Binding-site contacts:
Ligand atom N16 contacts residue PHE287 of chain 1.B at 3.3 Å.
Ligand atom C17 contacts residue PHE287 of chain 1.B at 3.5 Å (hydrophobic).
Ligand atom C25 contacts residue PHE287 of chain 1.B at 3.2 Å (hydrophobic).
Ligand atom C15 contacts residue PHE287 of chain 1.B at 3.7 Å (hydrophobic).
Ligand atom C21 contacts residue PHE255 of chain 1.B at 3.9 Å (hydrophobic).
Ligand atom N26 contacts residue PHE287 of chain 1.B at 3.5 Å.
Ligand atom C15 contacts residue ILE251 of chain 1.B at 3.9 Å (hydrophobic).
Ligand atom C12 contacts residue ILE251 of chain 1.B at 3.8 Å (hydrophobic).
Ligand atom C6 contacts residue MET188 of chain 1.B at 4.0 Å (hydrophobic).
Ligand atom C17 contacts residue ILE251 of chain 1.B at 4.0 Å (hydrophobic).
Ligand atom C23 contacts residue SER283 of chain 1.B at 3.6 Å.
Ligand atom O28 contacts residue ILE291 of chain 1.B at 3.4 Å.
Ligand atom N26 contacts residue MET272 of chain 1.B at 3.6 Å (h-bond).
Ligand atom C13 contacts residue ASN236 of chain 1.B at 3.4 Å.
Ligand atom N16 contacts residue ILE251 of chain 1.B at 3.9 Å.
Ligand atom O2 contacts residue MET188 of chain 1.B at 3.6 Å.
Ligand atom O28 contacts residue PHE287 of chain 1.B at 3.2 Å.
Ligand atom C5 contacts residue HIS75 of chain 1.B at 3.6 Å.
Ligand atom C13 contacts residue TYR74 of chain 1.B at 3.6 Å (hydrophobic).
Ligand atom O27 contacts residue PHE287 of chain 1.B at 3.9 Å.
Ligand atom C3 contacts residue MET188 of chain 1.B at 3.7 Å (hydrophobic).
Ligand atom C21 contacts residue GLN284 of chain 1.B at 3.1 Å.
Ligand atom C18 contacts residue PHE287 of chain 1.B at 3.8 Å (hydrophobic).
Ligand atom C4 contacts residue MET188 of chain 1.B at 3.9 Å (hydrophobic).
Ligand atom C23 contacts residue MET272 of chain 1.B at 3.0 Å (hydrophobic).
Ligand atom C20 contacts residue PHE287 of chain 1.B at 4.0 Å (hydrophobic).
Ligand atom C22 contacts residue MET272 of chain 1.B at 3.7 Å (hydrophobic).
Ligand atom C23 contacts residue PHE287 of chain 1.B at 3.7 Å (hydrophobic).
Ligand atom N19 contacts residue PHE255 of chain 1.B at 3.6 Å.
Ligand atom C15 contacts residue GLN284 of chain 1.B at 3.5 Å.
Ligand atom N16 contacts residue GLN284 of chain 1.B at 3.2 Å (h-bond).
Ligand atom C11 contacts residue ILE251 of chain 1.B at 3.7 Å (hydrophobic).
Ligand atom O27 contacts residue MET272 of chain 1.B at 3.4 Å (h-bond).
Ligand atom C22 contacts residue GLN284 of chain 1.B at 3.2 Å.
Ligand atom C8 contacts residue PHE255 of chain 1.B at 3.5 Å (hydrophobic).
Ligand atom C5 contacts residue MET188 of chain 1.B at 3.8 Å (hydrophobic).
Ligand atom C24 contacts residue PHE287 of chain 1.B at 3.5 Å (hydrophobic).
Ligand atom C14 contacts residue ASN236 of chain 1.B at 3.4 Å.
Ligand atom C24 contacts residue MET272 of chain 1.B at 3.4 Å (hydrophobic).
Ligand atom C10 contacts residue ILE251 of chain 1.B at 3.9 Å (hydrophobic).

Sequence of chain 1.B:
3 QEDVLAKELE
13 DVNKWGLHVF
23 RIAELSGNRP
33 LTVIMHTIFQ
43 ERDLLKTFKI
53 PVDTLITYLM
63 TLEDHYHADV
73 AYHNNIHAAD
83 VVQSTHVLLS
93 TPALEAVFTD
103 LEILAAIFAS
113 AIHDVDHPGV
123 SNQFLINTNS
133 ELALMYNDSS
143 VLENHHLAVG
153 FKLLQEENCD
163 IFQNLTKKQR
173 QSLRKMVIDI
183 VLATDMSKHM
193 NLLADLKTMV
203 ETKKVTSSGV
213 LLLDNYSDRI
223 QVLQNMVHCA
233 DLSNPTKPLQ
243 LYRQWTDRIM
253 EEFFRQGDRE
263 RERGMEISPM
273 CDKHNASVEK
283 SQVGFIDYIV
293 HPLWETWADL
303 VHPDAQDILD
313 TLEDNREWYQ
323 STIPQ

A protein and the small-molecule ligand that binds it are described below.
Small molecule (SMILES): O=C(O)c1ccc(-c2cc3cccnc3c(-c3cccc([N+](=O)[O-])c3)n2)cc1